This small molecule binds to this protein.
Small molecule (SMILES): N#CCc1ccc(Nc2nc(Nc3cc(C4CC4)[nH]n3)c3ccccc3n2)cc1

Sequence of chain 1.A:
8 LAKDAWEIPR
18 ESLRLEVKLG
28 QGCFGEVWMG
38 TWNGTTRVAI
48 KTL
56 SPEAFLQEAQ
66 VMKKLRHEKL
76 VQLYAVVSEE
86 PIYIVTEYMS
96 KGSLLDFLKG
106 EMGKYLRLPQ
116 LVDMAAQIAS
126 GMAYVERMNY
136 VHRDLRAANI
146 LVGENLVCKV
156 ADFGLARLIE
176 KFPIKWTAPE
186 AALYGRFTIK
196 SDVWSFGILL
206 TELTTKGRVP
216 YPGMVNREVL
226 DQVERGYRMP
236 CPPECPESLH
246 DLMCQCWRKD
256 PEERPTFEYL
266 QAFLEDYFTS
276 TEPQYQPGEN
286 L

Binding-site contacts:
Ligand atom N11 contacts residue LEU26 of chain 1.A at 3.9 Å.
Ligand atom C4 contacts residue GLY97 of chain 1.A at 3.7 Å.
Ligand atom N26 contacts residue MET94 of chain 1.A at 2.7 Å (h-bond).
Ligand atom N21 contacts residue MET94 of chain 1.A at 3.0 Å (h-bond).
Ligand atom C17 contacts residue LEU146 of chain 1.A at 3.7 Å (hydrophobic).
Ligand atom C5 contacts residue LEU26 of chain 1.A at 3.8 Å (hydrophobic).
Ligand atom C1 contacts residue SER95 of chain 1.A at 3.7 Å.
Ligand atom C29 contacts residue LYS48 of chain 1.A at 3.9 Å.
Ligand atom N25 contacts residue GLU92 of chain 1.A at 3.0 Å (salt-bridge).
Ligand atom C24 contacts residue ALA46 of chain 1.A at 3.6 Å (hydrophobic).
Ligand atom C19 contacts residue ASP157 of chain 1.A at 3.5 Å.
Ligand atom C4 contacts residue MET94 of chain 1.A at 3.0 Å (hydrophobic).
Ligand atom C24 contacts residue LEU146 of chain 1.A at 3.4 Å (hydrophobic).
Ligand atom N26 contacts residue TYR93 of chain 1.A at 3.6 Å.
Ligand atom N26 contacts residue ALA46 of chain 1.A at 3.9 Å.
Ligand atom C29 contacts residue VAL34 of chain 1.A at 3.8 Å (hydrophobic).
Ligand atom N25 contacts residue TYR93 of chain 1.A at 3.8 Å.
Ligand atom N20 contacts residue LYS48 of chain 1.A at 3.7 Å.
Ligand atom C5 contacts residue MET94 of chain 1.A at 3.8 Å (hydrophobic).
Ligand atom N20 contacts residue ASP157 of chain 1.A at 3.2 Å (salt-bridge).
Ligand atom N21 contacts residue LEU26 of chain 1.A at 3.9 Å.
Ligand atom C22 contacts residue MET94 of chain 1.A at 3.7 Å (hydrophobic).
Ligand atom C5 contacts residue GLY97 of chain 1.A at 3.5 Å.
Ligand atom N25 contacts residue MET94 of chain 1.A at 3.4 Å (h-bond).
Ligand atom C1 contacts residue TYR93 of chain 1.A at 3.8 Å (hydrophobic).
Ligand atom C10 contacts residue LEU26 of chain 1.A at 3.6 Å (hydrophobic).
Ligand atom N25 contacts residue LEU146 of chain 1.A at 3.8 Å.
Ligand atom C10 contacts residue MET94 of chain 1.A at 3.8 Å (hydrophobic).
Ligand atom C27 contacts residue THR91 of chain 1.A at 3.5 Å.
Ligand atom N26 contacts residue GLU92 of chain 1.A at 3.7 Å.
Ligand atom N20 contacts residue ALA156 of chain 1.A at 3.8 Å.
Ligand atom C23 contacts residue LEU146 of chain 1.A at 3.6 Å (hydrophobic).
Ligand atom C18 contacts residue ASN144 of chain 1.A at 3.7 Å.
Ligand atom C27 contacts residue LEU146 of chain 1.A at 3.7 Å (hydrophobic).
Ligand atom C1 contacts residue GLY97 of chain 1.A at 3.9 Å.
Ligand atom C28 contacts residue LEU146 of chain 1.A at 3.5 Å (hydrophobic).
Ligand atom N25 contacts residue ALA46 of chain 1.A at 3.5 Å.
Ligand atom C6 contacts residue GLY97 of chain 1.A at 3.6 Å.
Ligand atom N9 contacts residue LEU146 of chain 1.A at 3.9 Å.
Ligand atom N7 contacts residue LEU26 of chain 1.A at 3.6 Å.